A small-molecule ligand and the protein it binds are described below.
Small molecule (SMILES): C[C@@H](O)[C@H](NC(=O)[C@@H]1CCCN1C(=O)[C@@H](N)CO)C(=O)N[C@H](C=O)COP(=O)(O)O

Binding-site contacts:
Ligand atom CG contacts residue LEU427 of chain 1.D at 4.0 Å (hydrophobic).
Ligand atom O contacts residue LEU427 of chain 1.D at 3.5 Å.
Ligand atom OG contacts residue LYS645 of chain 1.D at 4.5 Å.
Ligand atom CD contacts residue TYR462 of chain 1.D at 3.5 Å (hydrophobic).
Ligand atom CD contacts residue ASN458 of chain 1.D at 4.2 Å.
Ligand atom CG contacts residue TYR462 of chain 1.D at 3.6 Å (hydrophobic).
Ligand atom CA contacts residue GLU459 of chain 1.D at 4.2 Å.
Ligand atom P contacts residue ARG648 of chain 1.D at 4.2 Å.
Ligand atom O2P contacts residue LYS645 of chain 1.D at 3.4 Å (salt-bridge).
Ligand atom O2P contacts residue LEU427 of chain 1.D at 3.8 Å.
Ligand atom N contacts residue LEU427 of chain 1.D at 3.8 Å.
Ligand atom P contacts residue LYS645 of chain 1.D at 3.7 Å.
Ligand atom O contacts residue ARG648 of chain 1.D at 4.2 Å.
Ligand atom CB contacts residue LEU427 of chain 1.D at 4.2 Å (hydrophobic).
Ligand atom O3P contacts residue LYS645 of chain 1.D at 2.9 Å (salt-bridge).
Ligand atom CG contacts residue GLU459 of chain 1.D at 4.0 Å.
Ligand atom O2P contacts residue SER425 of chain 1.D at 4.4 Å.
Ligand atom N contacts residue LEU427 of chain 1.D at 3.8 Å.
Ligand atom CA contacts residue LEU427 of chain 1.D at 4.4 Å (hydrophobic).
Ligand atom C contacts residue LEU427 of chain 1.D at 4.0 Å (hydrophobic).
Ligand atom CB contacts residue GLU459 of chain 1.D at 3.1 Å.
Ligand atom O2P contacts residue ARG648 of chain 1.D at 3.0 Å (salt-bridge).
Ligand atom OG contacts residue ARG648 of chain 1.D at 3.8 Å.
Ligand atom O contacts residue LEU427 of chain 1.D at 4.2 Å.
Ligand atom CB contacts residue LEU427 of chain 1.D at 3.6 Å (hydrophobic).
Ligand atom O2P contacts residue THR426 of chain 1.D at 3.9 Å.
Ligand atom CA contacts residue LEU427 of chain 1.D at 3.7 Å (hydrophobic).
Ligand atom O contacts residue GLU459 of chain 1.D at 4.5 Å.
Ligand atom C contacts residue LEU427 of chain 1.D at 3.4 Å (hydrophobic).
Ligand atom CG contacts residue ASN458 of chain 1.D at 3.8 Å.
Ligand atom CB contacts residue ARG648 of chain 1.D at 3.6 Å.

Sequence of chain 1.D:
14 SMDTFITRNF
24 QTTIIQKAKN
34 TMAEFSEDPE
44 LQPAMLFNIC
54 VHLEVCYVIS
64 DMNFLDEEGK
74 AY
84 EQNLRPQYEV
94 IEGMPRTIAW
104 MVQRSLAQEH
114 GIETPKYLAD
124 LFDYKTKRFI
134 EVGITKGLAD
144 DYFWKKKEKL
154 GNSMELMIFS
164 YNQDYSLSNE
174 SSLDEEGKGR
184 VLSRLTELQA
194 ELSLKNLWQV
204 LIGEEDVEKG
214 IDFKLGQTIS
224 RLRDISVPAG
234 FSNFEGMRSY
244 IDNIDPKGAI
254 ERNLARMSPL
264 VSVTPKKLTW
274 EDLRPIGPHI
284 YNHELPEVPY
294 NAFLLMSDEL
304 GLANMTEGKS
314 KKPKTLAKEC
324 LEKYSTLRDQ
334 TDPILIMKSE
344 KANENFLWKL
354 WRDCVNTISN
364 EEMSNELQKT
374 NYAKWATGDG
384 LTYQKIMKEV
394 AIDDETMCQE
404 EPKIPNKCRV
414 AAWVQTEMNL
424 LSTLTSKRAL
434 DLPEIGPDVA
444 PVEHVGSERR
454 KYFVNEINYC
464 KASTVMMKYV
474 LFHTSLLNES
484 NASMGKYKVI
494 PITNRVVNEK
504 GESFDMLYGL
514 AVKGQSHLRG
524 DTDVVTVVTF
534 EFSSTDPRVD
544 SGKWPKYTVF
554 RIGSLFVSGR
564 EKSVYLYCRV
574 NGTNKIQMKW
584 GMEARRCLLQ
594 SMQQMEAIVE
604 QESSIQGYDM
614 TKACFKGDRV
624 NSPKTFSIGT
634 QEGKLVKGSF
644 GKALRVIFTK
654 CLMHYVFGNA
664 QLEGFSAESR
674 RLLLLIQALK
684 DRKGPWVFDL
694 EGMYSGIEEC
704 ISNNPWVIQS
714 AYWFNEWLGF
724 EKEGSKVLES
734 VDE